Sequence of chain 1.A:
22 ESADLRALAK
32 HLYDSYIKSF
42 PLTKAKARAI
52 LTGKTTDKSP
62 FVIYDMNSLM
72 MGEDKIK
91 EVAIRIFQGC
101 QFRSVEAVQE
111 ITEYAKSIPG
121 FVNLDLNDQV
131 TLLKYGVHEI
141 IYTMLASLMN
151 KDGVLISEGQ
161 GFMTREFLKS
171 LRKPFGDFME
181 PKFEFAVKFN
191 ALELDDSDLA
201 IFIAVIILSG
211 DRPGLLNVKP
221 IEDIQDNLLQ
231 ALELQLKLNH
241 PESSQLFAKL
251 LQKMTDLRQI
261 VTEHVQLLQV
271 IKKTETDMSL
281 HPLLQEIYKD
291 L

The protein below binds the small molecule below.
Small molecule (SMILES): CCO[C@@H](Cc1ccc(OCCc2ccc(OS(C)(=O)=O)cc2)cc1)C(=O)O

Binding-site contacts:
Ligand atom C11 contacts residue CYS100 of chain 1.A at 3.8 Å (hydrophobic).
Ligand atom C15 contacts residue HIS138 of chain 1.A at 3.7 Å.
Ligand atom C21 contacts residue CYS100 of chain 1.A at 3.7 Å (hydrophobic).
Ligand atom O16 contacts residue LEU284 of chain 1.A at 3.4 Å.
Ligand atom O51 contacts residue ILE156 of chain 1.A at 3.8 Å.
Ligand atom O18 contacts residue TYR288 of chain 1.A at 2.7 Å (h-bond).
Ligand atom O45 contacts residue GLY99 of chain 1.A at 3.2 Å.
Ligand atom C15 contacts residue SER104 of chain 1.A at 3.8 Å.
Ligand atom C38 contacts residue CYS100 of chain 1.A at 3.9 Å (hydrophobic).
Ligand atom C41 contacts residue CYS100 of chain 1.A at 3.7 Å (hydrophobic).
Ligand atom C26 contacts residue CYS100 of chain 1.A at 3.7 Å (hydrophobic).
Ligand atom C41 contacts residue GLY99 of chain 1.A at 3.7 Å.
Ligand atom C5 contacts residue HIS264 of chain 1.A at 3.8 Å.
Ligand atom C36 contacts residue ILE156 of chain 1.A at 3.8 Å (hydrophobic).
Ligand atom C8 contacts residue GLN101 of chain 1.A at 3.7 Å.
Ligand atom O18 contacts residue HIS264 of chain 1.A at 2.7 Å (h-bond).
Ligand atom C40 contacts residue CYS100 of chain 1.A at 3.7 Å (hydrophobic).
Ligand atom O7 contacts residue HIS264 of chain 1.A at 3.2 Å (h-bond).
Ligand atom O16 contacts residue HIS138 of chain 1.A at 2.8 Å (h-bond).
Ligand atom C40 contacts residue GLY99 of chain 1.A at 3.8 Å.
Ligand atom C32 contacts residue VAL154 of chain 1.A at 3.9 Å (hydrophobic).
Ligand atom O45 contacts residue CYS100 of chain 1.A at 3.7 Å.
Ligand atom C2 contacts residue TYR142 of chain 1.A at 3.8 Å (hydrophobic).
Ligand atom C29 contacts residue MET179 of chain 1.A at 3.6 Å (hydrophobic).
Ligand atom C2 contacts residue SER104 of chain 1.A at 3.8 Å.
Ligand atom O45 contacts residue ILE96 of chain 1.A at 3.8 Å.
Ligand atom C47 contacts residue GLY99 of chain 1.A at 3.5 Å.
Ligand atom C5 contacts residue SER104 of chain 1.A at 3.7 Å.
Ligand atom O16 contacts residue SER104 of chain 1.A at 2.8 Å (h-bond).
Ligand atom C11 contacts residue PHE97 of chain 1.A at 3.6 Å (hydrophobic).
Ligand atom C26 contacts residue SER104 of chain 1.A at 3.8 Å.
Ligand atom C36 contacts residue CYS100 of chain 1.A at 3.8 Å (hydrophobic).
Ligand atom C35 contacts residue ILE156 of chain 1.A at 3.8 Å (hydrophobic).
Ligand atom O16 contacts residue TYR288 of chain 1.A at 3.5 Å (h-bond).
Ligand atom C24 contacts residue CYS100 of chain 1.A at 3.8 Å (hydrophobic).
Ligand atom C15 contacts residue HIS264 of chain 1.A at 3.5 Å.
Ligand atom O51 contacts residue MET163 of chain 1.A at 3.2 Å.
Ligand atom C21 contacts residue MET179 of chain 1.A at 3.9 Å (hydrophobic).
Ligand atom C15 contacts residue TYR288 of chain 1.A at 3.4 Å (hydrophobic).
Ligand atom C8 contacts residue CYS100 of chain 1.A at 3.6 Å (hydrophobic).